Sequence of chain 1.A:
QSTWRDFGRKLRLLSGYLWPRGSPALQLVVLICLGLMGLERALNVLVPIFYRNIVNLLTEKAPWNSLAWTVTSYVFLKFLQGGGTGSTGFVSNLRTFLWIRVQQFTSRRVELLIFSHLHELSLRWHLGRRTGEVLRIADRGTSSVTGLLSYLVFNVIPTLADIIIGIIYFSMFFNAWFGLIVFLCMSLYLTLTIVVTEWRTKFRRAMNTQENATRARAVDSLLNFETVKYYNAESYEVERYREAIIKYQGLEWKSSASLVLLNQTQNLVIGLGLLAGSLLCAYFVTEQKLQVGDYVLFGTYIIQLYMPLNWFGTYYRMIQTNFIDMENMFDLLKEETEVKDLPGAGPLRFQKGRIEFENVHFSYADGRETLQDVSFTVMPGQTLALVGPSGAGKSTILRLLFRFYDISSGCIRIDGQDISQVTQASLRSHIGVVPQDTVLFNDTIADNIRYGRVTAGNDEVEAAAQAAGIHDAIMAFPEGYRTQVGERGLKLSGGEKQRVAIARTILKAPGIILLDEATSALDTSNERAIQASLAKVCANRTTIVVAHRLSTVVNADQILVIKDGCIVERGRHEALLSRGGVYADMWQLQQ

The small molecule below binds the protein below.
Small molecule (SMILES): CC(C)CCC[C@@H](C)[C@H]1CC[C@H]2[C@@H]3CC=C4C[C@@H](OC(=O)CCC(=O)O)CC[C@]4(C)[C@H]3CC[C@]12C

Binding-site contacts:
Ligand atom CAA contacts residue ALA511 of chain 1.A at 4.4 Å (hydrophobic).
Ligand atom CAV contacts residue PHE519 of chain 1.A at 4.4 Å (hydrophobic).
Ligand atom CAV contacts residue TRP412 of chain 1.A at 3.9 Å (hydrophobic).
Ligand atom CBE contacts residue ILE416 of chain 1.A at 4.4 Å (hydrophobic).
Ligand atom CAP contacts residue ILE416 of chain 1.A at 3.7 Å (hydrophobic).
Ligand atom CAE contacts residue LEU515 of chain 1.A at 3.7 Å (hydrophobic).
Ligand atom OAH contacts residue LYS524 of chain 1.A at 4.3 Å.
Ligand atom CAZ contacts residue TRP412 of chain 1.A at 4.1 Å (hydrophobic).
Ligand atom CAK contacts residue TRP412 of chain 1.A at 3.6 Å (hydrophobic).
Ligand atom CBD contacts residue LEU515 of chain 1.A at 4.0 Å (hydrophobic).
Ligand atom OAH contacts residue TYR518 of chain 1.A at 4.2 Å.
Ligand atom CAN contacts residue LEU419 of chain 1.A at 3.8 Å (hydrophobic).
Ligand atom CAX contacts residue TYR518 of chain 1.A at 4.5 Å (hydrophobic).
Ligand atom CAB contacts residue LEU507 of chain 1.A at 3.8 Å (hydrophobic).
Ligand atom CAA contacts residue LEU507 of chain 1.A at 4.3 Å (hydrophobic).
Ligand atom CAQ contacts residue ILE416 of chain 1.A at 3.8 Å (hydrophobic).
Ligand atom CAO contacts residue ILE416 of chain 1.A at 3.8 Å (hydrophobic).
Ligand atom CAJ contacts residue ILE416 of chain 1.A at 4.1 Å (hydrophobic).
Ligand atom CAD contacts residue LEU515 of chain 1.A at 3.6 Å (hydrophobic).
Ligand atom CBB contacts residue ILE416 of chain 1.A at 4.1 Å (hydrophobic).
Ligand atom OAH contacts residue GLU522 of chain 1.A at 3.2 Å (salt-bridge).
Ligand atom CAI contacts residue TRP412 of chain 1.A at 3.3 Å (hydrophobic).
Ligand atom CAA contacts residue GLY508 of chain 1.A at 4.1 Å.
Ligand atom CAE contacts residue ILE416 of chain 1.A at 4.3 Å (hydrophobic).
Ligand atom CAQ contacts residue LEU415 of chain 1.A at 3.8 Å (hydrophobic).
Ligand atom CAN contacts residue ILE416 of chain 1.A at 4.3 Å (hydrophobic).
Ligand atom CAX contacts residue GLU522 of chain 1.A at 4.2 Å.
Ligand atom CBA contacts residue LEU419 of chain 1.A at 3.7 Å (hydrophobic).
Ligand atom CAP contacts residue LEU415 of chain 1.A at 4.0 Å (hydrophobic).